This protein binds this small molecule.
Small molecule (SMILES): COc1ccc(-c2cc[nH]n2)c(O)c1

Sequence of chain 1.A:
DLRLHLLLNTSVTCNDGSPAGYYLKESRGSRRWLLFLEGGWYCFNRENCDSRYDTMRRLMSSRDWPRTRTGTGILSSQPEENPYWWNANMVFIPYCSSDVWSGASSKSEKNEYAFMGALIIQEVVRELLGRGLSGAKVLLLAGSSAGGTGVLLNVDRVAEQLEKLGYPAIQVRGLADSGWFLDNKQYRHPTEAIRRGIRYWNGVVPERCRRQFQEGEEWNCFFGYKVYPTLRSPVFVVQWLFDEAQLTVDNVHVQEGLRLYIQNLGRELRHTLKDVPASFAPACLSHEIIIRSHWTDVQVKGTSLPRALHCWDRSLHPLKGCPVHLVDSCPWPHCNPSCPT

Binding-site contacts:
Ligand atom C1 contacts residue PHE191 of chain 1.A at 3.5 Å (hydrophobic).
Ligand atom C10 contacts residue THR211 of chain 1.A at 3.6 Å.
Ligand atom C9 contacts residue ASP193 of chain 1.A at 3.8 Å.
Ligand atom C4 contacts residue VAL269 of chain 1.A at 3.5 Å (hydrophobic).
Ligand atom C1 contacts residue GLN266 of chain 1.A at 3.8 Å.
Ligand atom N2 contacts residue ASP270 of chain 1.A at 4.1 Å.
Ligand atom O1 contacts residue VAL269 of chain 1.A at 4.1 Å.
Ligand atom C3 contacts residue VAL269 of chain 1.A at 3.8 Å (hydrophobic).
Ligand atom C8 contacts residue ASP193 of chain 1.A at 4.0 Å.
Ligand atom C1 contacts residue ALA265 of chain 1.A at 3.4 Å (hydrophobic).
Ligand atom C10 contacts residue PRO210 of chain 1.A at 4.3 Å (hydrophobic).
Ligand atom N1 contacts residue LEU192 of chain 1.A at 4.2 Å.
Ligand atom C10 contacts residue ASN194 of chain 1.A at 3.8 Å.
Ligand atom C3 contacts residue GLN266 of chain 1.A at 4.0 Å.
Ligand atom C5 contacts residue VAL269 of chain 1.A at 3.6 Å (hydrophobic).
Ligand atom C4 contacts residue LEU192 of chain 1.A at 3.5 Å (hydrophobic).
Ligand atom C6 contacts residue VAL269 of chain 1.A at 4.0 Å (hydrophobic).
Ligand atom C2 contacts residue VAL269 of chain 1.A at 3.9 Å (hydrophobic).
Ligand atom N2 contacts residue ASP193 of chain 1.A at 4.0 Å.
Ligand atom O2 contacts residue PHE243 of chain 1.A at 3.7 Å.
Ligand atom C10 contacts residue ASP193 of chain 1.A at 3.6 Å.
Ligand atom N2 contacts residue VAL269 of chain 1.A at 4.1 Å.
Ligand atom C5 contacts residue LEU192 of chain 1.A at 3.8 Å (hydrophobic).
Ligand atom C8 contacts residue VAL269 of chain 1.A at 4.0 Å (hydrophobic).
Ligand atom C8 contacts residue LEU192 of chain 1.A at 3.7 Å (hydrophobic).
Ligand atom C7 contacts residue VAL269 of chain 1.A at 4.2 Å (hydrophobic).
Ligand atom C1 contacts residue VAL269 of chain 1.A at 3.6 Å (hydrophobic).
Ligand atom C6 contacts residue PHE243 of chain 1.A at 4.2 Å (hydrophobic).
Ligand atom N2 contacts residue LEU192 of chain 1.A at 3.6 Å (h-bond).
Ligand atom N1 contacts residue ASP193 of chain 1.A at 3.7 Å.
Ligand atom C3 contacts residue PHE191 of chain 1.A at 4.1 Å (hydrophobic).
Ligand atom N1 contacts residue ASN194 of chain 1.A at 2.9 Å (h-bond).
Ligand atom C2 contacts residue PHE191 of chain 1.A at 4.0 Å (hydrophobic).
Ligand atom N2 contacts residue ASN194 of chain 1.A at 3.5 Å (h-bond).
Ligand atom O1 contacts residue PHE191 of chain 1.A at 3.5 Å.
Ligand atom C9 contacts residue THR211 of chain 1.A at 3.5 Å.
Ligand atom C4 contacts residue GLN266 of chain 1.A at 3.7 Å.
Ligand atom C1 contacts residue TRP51 of chain 1.A at 4.3 Å (hydrophobic).
Ligand atom C9 contacts residue PHE243 of chain 1.A at 4.1 Å (hydrophobic).
Ligand atom O2 contacts residue PRO210 of chain 1.A at 4.0 Å.